The protein below binds the small molecule below.
Small molecule (SMILES): CC(C)(CO[P](=O)(O)O[P](=O)(O)OC[C@H]1O[C@@H](n2cnc3c(N)ncnc32)[C@H](O)[C@@H]1OP(=O)(O)O)[C@@H](O)C(=O)NCCC(=O)NCCNC(=O)Cc1cc(O)cc(O)c1

Binding-site contacts:
Ligand atom N4P contacts residue GLY225 of chain 1.B at 3.3 Å.
Ligand atom CAC contacts residue ILE315 of chain 1.B at 3.3 Å (hydrophobic).
Ligand atom N1A contacts residue ILE226 of chain 1.B at 3.2 Å (h-bond).
Ligand atom C6A contacts residue ILE226 of chain 1.B at 3.2 Å (hydrophobic).
Ligand atom CAI contacts residue LEU242 of chain 1.B at 3.5 Å (hydrophobic).
Ligand atom CAG contacts residue ILE315 of chain 1.B at 3.5 Å (hydrophobic).
Ligand atom CAJ contacts residue GLU180 of chain 1.B at 3.5 Å.
Ligand atom C2A contacts residue ALA179 of chain 1.B at 3.5 Å (hydrophobic).
Ligand atom O9A contacts residue LYS229 of chain 1.B at 3.0 Å (salt-bridge).
Ligand atom O4A contacts residue TYR216 of chain 1.B at 2.5 Å (h-bond).
Ligand atom OAK contacts residue PHE403 of chain 1.B at 3.4 Å.
Ligand atom N1A contacts residue ALA179 of chain 1.B at 3.3 Å.
Ligand atom CAG contacts residue ILE316 of chain 1.B at 2.9 Å (hydrophobic).
Ligand atom OAL contacts residue LYS245 of chain 1.B at 3.4 Å.
Ligand atom N3A contacts residue LYS229 of chain 1.B at 3.4 Å.
Ligand atom N6A contacts residue ALA224 of chain 1.B at 3.5 Å (h-bond).
Ligand atom OAK contacts residue GLN407 of chain 1.B at 3.0 Å (h-bond).
Ligand atom N1A contacts residue ASN227 of chain 1.B at 2.8 Å.
Ligand atom O5P contacts residue PRO309 of chain 1.B at 3.5 Å.
Ligand atom C6A contacts residue LEU228 of chain 1.B at 3.5 Å (hydrophobic).
Ligand atom N1A contacts residue LEU228 of chain 1.B at 2.6 Å (h-bond).
Ligand atom CAB contacts residue ILE226 of chain 1.B at 3.5 Å (hydrophobic).
Ligand atom CAH contacts residue LEU242 of chain 1.B at 3.5 Å (hydrophobic).
Ligand atom O1A contacts residue ARG215 of chain 1.B at 2.8 Å (salt-bridge).
Ligand atom C4' contacts residue HIS213 of chain 1.B at 3.4 Å.
Ligand atom C5' contacts residue LEU177 of chain 1.B at 3.5 Å (hydrophobic).
Ligand atom C6A contacts residue ALA179 of chain 1.B at 3.5 Å (hydrophobic).
Ligand atom C5' contacts residue HIS213 of chain 1.B at 3.5 Å.
Ligand atom N6A contacts residue LEU228 of chain 1.B at 3.3 Å.
Ligand atom OAD contacts residue GLY287 of chain 1.B at 3.0 Å (h-bond).
Ligand atom OAL contacts residue GLU180 of chain 1.B at 2.6 Å (salt-bridge).
Ligand atom OAK contacts residue ILE316 of chain 1.B at 3.5 Å (h-bond).
Ligand atom CAH contacts residue GLY318 of chain 1.B at 3.4 Å.
Ligand atom C2A contacts residue ASN227 of chain 1.B at 3.4 Å.
Ligand atom C2A contacts residue LEU228 of chain 1.B at 3.5 Å (hydrophobic).
Ligand atom OAK contacts residue GLY318 of chain 1.B at 3.0 Å (h-bond).
Ligand atom N6A contacts residue ILE226 of chain 1.B at 2.4 Å (h-bond).
Ligand atom O2' contacts residue LYS229 of chain 1.B at 3.1 Å (salt-bridge).
Ligand atom N7A contacts residue ALA224 of chain 1.B at 3.5 Å (h-bond).
Ligand atom OAD contacts residue ILE226 of chain 1.B at 3.3 Å (h-bond).

Sequence of chain 1.B:
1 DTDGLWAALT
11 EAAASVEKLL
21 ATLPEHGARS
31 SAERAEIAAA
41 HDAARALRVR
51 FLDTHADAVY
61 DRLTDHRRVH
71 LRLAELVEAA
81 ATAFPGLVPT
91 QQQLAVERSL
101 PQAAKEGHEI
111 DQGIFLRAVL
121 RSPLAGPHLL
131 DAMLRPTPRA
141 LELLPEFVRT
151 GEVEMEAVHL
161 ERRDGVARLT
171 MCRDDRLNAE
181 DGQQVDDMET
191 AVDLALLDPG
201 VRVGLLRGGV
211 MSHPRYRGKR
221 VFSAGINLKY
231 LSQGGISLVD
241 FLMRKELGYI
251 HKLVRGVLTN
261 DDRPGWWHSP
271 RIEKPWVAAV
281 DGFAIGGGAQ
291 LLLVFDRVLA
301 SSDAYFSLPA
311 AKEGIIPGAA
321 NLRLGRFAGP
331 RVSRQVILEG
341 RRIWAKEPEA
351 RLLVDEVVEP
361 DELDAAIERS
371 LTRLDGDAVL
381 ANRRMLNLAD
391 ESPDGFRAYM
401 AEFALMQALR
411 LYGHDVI